Binding-site contacts:
Ligand atom C10 contacts residue VAL84 of chain 1.A at 3.5 Å (hydrophobic).
Ligand atom C1 contacts residue SER90 of chain 1.A at 4.1 Å.
Ligand atom C2 contacts residue PRO91 of chain 1.A at 4.3 Å (hydrophobic).
Ligand atom C9 contacts residue LEU52 of chain 1.A at 4.3 Å (hydrophobic).
Ligand atom C2 contacts residue ILE86 of chain 1.A at 3.6 Å (hydrophobic).
Ligand atom C3 contacts residue SER50 of chain 1.A at 4.2 Å.
Ligand atom C11 contacts residue VAL84 of chain 1.A at 3.8 Å (hydrophobic).
Ligand atom C3 contacts residue ILE86 of chain 1.A at 4.4 Å (hydrophobic).
Ligand atom O1 contacts residue SER90 of chain 1.A at 3.5 Å.
Ligand atom C4 contacts residue VAL136 of chain 1.A at 4.4 Å (hydrophobic).
Ligand atom C5 contacts residue VAL136 of chain 1.A at 3.8 Å (hydrophobic).
Ligand atom C1 contacts residue PRO91 of chain 1.A at 4.4 Å (hydrophobic).
Ligand atom O1 contacts residue PRO91 of chain 1.A at 3.6 Å (h-bond).
Ligand atom O3 contacts residue VAL84 of chain 1.A at 4.2 Å.
Ligand atom C4 contacts residue SER50 of chain 1.A at 3.2 Å.
Ligand atom C7 contacts residue LEU52 of chain 1.A at 4.4 Å (hydrophobic).
Ligand atom C5 contacts residue SER50 of chain 1.A at 3.6 Å.
Ligand atom O2 contacts residue VAL84 of chain 1.A at 4.1 Å.
Ligand atom C9 contacts residue VAL84 of chain 1.A at 4.3 Å (hydrophobic).
Ligand atom C2 contacts residue SER50 of chain 1.A at 4.1 Å.
Ligand atom C6 contacts residue LEU52 of chain 1.A at 4.3 Å (hydrophobic).
Ligand atom C5 contacts residue VAL134 of chain 1.A at 4.5 Å (hydrophobic).
Ligand atom C2 contacts residue SER90 of chain 1.A at 4.4 Å.
Ligand atom C1 contacts residue ILE86 of chain 1.A at 3.8 Å (hydrophobic).
Ligand atom C8 contacts residue ILE86 of chain 1.A at 4.1 Å (hydrophobic).
Ligand atom O2 contacts residue ILE86 of chain 1.A at 3.6 Å.
Ligand atom C10 contacts residue LEU52 of chain 1.A at 4.4 Å (hydrophobic).
Ligand atom N2 contacts residue LEU52 of chain 1.A at 4.2 Å.
Ligand atom N1 contacts residue ILE86 of chain 1.A at 4.0 Å.
Ligand atom O1 contacts residue ILE86 of chain 1.A at 3.9 Å.
Ligand atom O1 contacts residue SER50 of chain 1.A at 3.0 Å (h-bond).

A small-molecule ligand and the protein it binds are described below.
Small molecule (SMILES): COCC(=O)Nc1cccc(NC(C)=O)c1

Sequence of chain 1.A:
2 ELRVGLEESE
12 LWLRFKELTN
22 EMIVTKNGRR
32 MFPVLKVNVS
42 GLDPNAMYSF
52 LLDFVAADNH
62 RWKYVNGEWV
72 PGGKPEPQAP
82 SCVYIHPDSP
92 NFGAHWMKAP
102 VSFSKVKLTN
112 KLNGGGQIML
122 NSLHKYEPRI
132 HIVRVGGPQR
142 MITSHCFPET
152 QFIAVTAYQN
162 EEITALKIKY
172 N